A small-molecule ligand and the protein it binds are described below.
Small molecule (SMILES): CC(=O)N[C@@H]1[C@@H](O)[C@H](O)[C@@H](CO)O[C@H]1O

Sequence of chain 1.B:
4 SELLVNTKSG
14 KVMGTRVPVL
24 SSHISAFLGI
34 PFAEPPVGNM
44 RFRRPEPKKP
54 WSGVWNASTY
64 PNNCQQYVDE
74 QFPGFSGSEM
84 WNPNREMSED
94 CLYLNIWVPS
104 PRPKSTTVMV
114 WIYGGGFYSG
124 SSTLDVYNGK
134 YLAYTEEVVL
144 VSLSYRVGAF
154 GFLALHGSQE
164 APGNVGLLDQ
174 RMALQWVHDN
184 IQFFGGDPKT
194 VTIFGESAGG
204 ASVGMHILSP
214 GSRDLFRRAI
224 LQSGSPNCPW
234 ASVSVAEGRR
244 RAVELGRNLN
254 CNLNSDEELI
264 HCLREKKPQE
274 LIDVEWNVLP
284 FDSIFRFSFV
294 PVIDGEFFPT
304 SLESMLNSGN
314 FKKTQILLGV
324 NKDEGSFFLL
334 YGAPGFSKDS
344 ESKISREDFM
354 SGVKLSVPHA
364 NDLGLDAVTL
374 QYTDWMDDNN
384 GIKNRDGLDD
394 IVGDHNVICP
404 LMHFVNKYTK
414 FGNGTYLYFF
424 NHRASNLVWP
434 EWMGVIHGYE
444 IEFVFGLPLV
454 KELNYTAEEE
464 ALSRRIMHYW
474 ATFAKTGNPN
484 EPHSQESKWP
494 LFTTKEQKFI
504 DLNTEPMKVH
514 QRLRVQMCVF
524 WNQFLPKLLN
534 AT

Binding-site contacts:
Ligand atom C6 contacts residue THR62 of chain 1.B at 4.4 Å.
Ligand atom C2 contacts residue ASN59 of chain 1.B at 2.6 Å.
Ligand atom C1 contacts residue ASN59 of chain 1.B at 1.5 Å.
Ligand atom C4 contacts residue ASN59 of chain 1.B at 4.4 Å.
Ligand atom O5 contacts residue SER61 of chain 1.B at 3.5 Å (h-bond).
Ligand atom N2 contacts residue ASN59 of chain 1.B at 3.1 Å (h-bond).
Ligand atom O5 contacts residue ASN59 of chain 1.B at 2.4 Å (h-bond).
Ligand atom C1 contacts residue SER61 of chain 1.B at 3.4 Å.
Ligand atom C6 contacts residue SER61 of chain 1.B at 4.4 Å.
Ligand atom C3 contacts residue ASN59 of chain 1.B at 3.9 Å.
Ligand atom O7 contacts residue ASN59 of chain 1.B at 3.8 Å.
Ligand atom C5 contacts residue SER61 of chain 1.B at 3.6 Å.
Ligand atom C5 contacts residue ASN59 of chain 1.B at 3.7 Å.
Ligand atom C7 contacts residue ASN59 of chain 1.B at 3.7 Å.